Binding-site contacts:
Ligand atom CA contacts residue PHE134 of chain 3.A at 3.9 Å (hydrophobic).
Ligand atom C contacts residue ASN205 of chain 3.A at 3.9 Å.
Ligand atom C1 contacts residue TRP97 of chain 1.A at 3.9 Å (hydrophobic).
Ligand atom CG contacts residue GLU164 of chain 3.A at 4.2 Å.
Ligand atom OXT contacts residue LYS272 of chain 3.A at 2.7 Å (salt-bridge).
Ligand atom N1 contacts residue TRP97 of chain 1.A at 4.2 Å.
Ligand atom CG contacts residue CYS314 of chain 3.A at 3.8 Å (hydrophobic).
Ligand atom C contacts residue LYS272 of chain 3.A at 3.5 Å.
Ligand atom OD1 contacts residue ARG318 of chain 3.A at 2.9 Å (salt-bridge).
Ligand atom OXT contacts residue LEU204 of chain 3.A at 3.8 Å.
Ligand atom C2 contacts residue LEU204 of chain 3.A at 3.7 Å (hydrophobic).
Ligand atom C4 contacts residue HIS200 of chain 3.A at 3.8 Å.
Ligand atom CD contacts residue HIS168 of chain 3.A at 4.2 Å.
Ligand atom O1 contacts residue PHE134 of chain 3.A at 4.0 Å.
Ligand atom OXT contacts residue ASN205 of chain 3.A at 3.9 Å.
Ligand atom C4 contacts residue ARG318 of chain 3.A at 3.2 Å.
Ligand atom OD1 contacts residue HIS200 of chain 3.A at 2.8 Å (h-bond).
Ligand atom CB contacts residue GLU164 of chain 3.A at 3.6 Å.
Ligand atom O1 contacts residue TRP97 of chain 1.A at 3.5 Å.
Ligand atom CD contacts residue CP1 of chain 3.C at 3.4 Å.
Ligand atom OD2 contacts residue ARG318 of chain 3.A at 2.6 Å (salt-bridge).
Ligand atom O contacts residue GLU164 of chain 3.A at 2.6 Å (salt-bridge).
Ligand atom CD contacts residue CYS314 of chain 3.A at 3.6 Å (hydrophobic).
Ligand atom C1 contacts residue LEU204 of chain 3.A at 4.2 Å (hydrophobic).
Ligand atom C3 contacts residue TRP97 of chain 1.A at 3.8 Å (hydrophobic).
Ligand atom CG contacts residue PRO316 of chain 3.A at 4.1 Å (hydrophobic).
Ligand atom O contacts residue LYS272 of chain 3.A at 4.1 Å.
Ligand atom OXT contacts residue KCX322 of chain 3.A at 4.2 Å.
Ligand atom CD contacts residue LEU315 of chain 3.A at 3.2 Å (hydrophobic).
Ligand atom CG contacts residue LEU315 of chain 3.A at 3.8 Å (hydrophobic).
Ligand atom CB contacts residue PHE134 of chain 3.A at 3.9 Å (hydrophobic).
Ligand atom C contacts residue GLU164 of chain 3.A at 3.7 Å.
Ligand atom O contacts residue ASN205 of chain 3.A at 3.5 Å.
Ligand atom CB contacts residue CP1 of chain 3.C at 4.1 Å.
Ligand atom CB contacts residue TRP97 of chain 1.A at 4.1 Å (hydrophobic).
Ligand atom CD contacts residue GLU164 of chain 3.A at 3.9 Å.
Ligand atom OD2 contacts residue SER112 of chain 1.A at 2.5 Å (h-bond).
Ligand atom CD contacts residue PRO316 of chain 3.A at 4.2 Å (hydrophobic).
Ligand atom C4 contacts residue SER112 of chain 1.A at 3.5 Å.
Ligand atom CD contacts residue VAL208 of chain 3.A at 4.2 Å (hydrophobic).

Sequence of chain 3.A:
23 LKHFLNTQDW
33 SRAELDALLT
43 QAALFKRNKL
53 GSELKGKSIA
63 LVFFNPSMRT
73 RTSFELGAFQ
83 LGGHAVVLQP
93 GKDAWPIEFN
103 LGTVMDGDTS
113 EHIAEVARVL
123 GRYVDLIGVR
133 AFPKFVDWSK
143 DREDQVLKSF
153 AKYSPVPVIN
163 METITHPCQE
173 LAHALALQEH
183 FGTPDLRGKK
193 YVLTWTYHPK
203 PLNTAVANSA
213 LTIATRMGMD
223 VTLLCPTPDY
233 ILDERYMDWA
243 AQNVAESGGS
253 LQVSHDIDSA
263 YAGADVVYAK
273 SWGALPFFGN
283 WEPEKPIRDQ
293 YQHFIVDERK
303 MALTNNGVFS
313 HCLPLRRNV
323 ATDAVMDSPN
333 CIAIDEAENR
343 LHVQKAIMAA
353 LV

Sequence of chain 1.A:
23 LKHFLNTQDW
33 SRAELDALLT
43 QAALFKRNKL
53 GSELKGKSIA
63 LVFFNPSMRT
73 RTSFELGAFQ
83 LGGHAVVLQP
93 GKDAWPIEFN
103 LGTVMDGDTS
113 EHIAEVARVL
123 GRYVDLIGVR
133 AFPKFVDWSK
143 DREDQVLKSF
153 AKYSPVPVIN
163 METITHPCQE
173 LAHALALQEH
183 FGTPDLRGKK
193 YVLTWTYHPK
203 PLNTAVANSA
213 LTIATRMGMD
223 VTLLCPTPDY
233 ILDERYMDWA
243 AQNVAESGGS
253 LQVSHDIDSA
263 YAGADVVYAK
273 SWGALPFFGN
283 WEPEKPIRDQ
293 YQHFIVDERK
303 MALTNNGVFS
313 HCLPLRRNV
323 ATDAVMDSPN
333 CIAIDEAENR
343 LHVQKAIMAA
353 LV

The small molecule below binds the protein below.
Small molecule (SMILES): CCC[C@H](NC(=O)CCC(=O)O)C(=O)O